This protein binds this small molecule.
Small molecule (SMILES): CC(C)[C@H](NC(=O)[C@H](CC1=CN=C2CC=CC=C12)NC(=O)[C@@H]1CCCN1C(=O)CNC(=O)[C@H](CC1=CN=C2C=CC=CC12)NC(=O)[C@@H](N)CCC(=O)O)C(N)=O

Binding-site contacts:
Ligand atom C contacts residue ALA54 of chain 1.A at 3.6 Å (hydrophobic).
Ligand atom O contacts residue LEU64 of chain 1.A at 3.4 Å.
Ligand atom CH2 contacts residue LYS97 of chain 1.A at 3.7 Å.
Ligand atom CZ3 contacts residue VAL56 of chain 1.A at 3.7 Å (hydrophobic).
Ligand atom O contacts residue ALA54 of chain 1.A at 3.8 Å.
Ligand atom CZ3 contacts residue LEU98 of chain 1.A at 3.8 Å (hydrophobic).
Ligand atom C contacts residue LYS58 of chain 1.A at 3.7 Å.
Ligand atom N contacts residue LYS58 of chain 1.A at 3.7 Å.
Ligand atom CB contacts residue ALA54 of chain 1.A at 3.9 Å (hydrophobic).
Ligand atom CG2 contacts residue LEU62 of chain 1.A at 3.9 Å (hydrophobic).
Ligand atom CE3 contacts residue PRO57 of chain 1.A at 3.9 Å (hydrophobic).
Ligand atom O contacts residue ALA54 of chain 1.A at 2.9 Å (h-bond).
Ligand atom O contacts residue GLN53 of chain 1.A at 3.1 Å.
Ligand atom CZ2 contacts residue ARG95 of chain 1.A at 3.7 Å.
Ligand atom CA contacts residue ALA54 of chain 1.A at 3.5 Å (hydrophobic).
Ligand atom CA contacts residue VAL56 of chain 1.A at 3.5 Å (hydrophobic).
Ligand atom CZ3 contacts residue ALA55 of chain 1.A at 3.2 Å (hydrophobic).
Ligand atom CZ3 contacts residue GLN53 of chain 1.A at 3.8 Å.
Ligand atom N contacts residue VAL56 of chain 1.A at 2.7 Å (h-bond).
Ligand atom C contacts residue VAL56 of chain 1.A at 3.7 Å (hydrophobic).
Ligand atom CH2 contacts residue LEU96 of chain 1.A at 3.9 Å (hydrophobic).
Ligand atom CZ3 contacts residue LYS97 of chain 1.A at 3.8 Å.
Ligand atom C contacts residue LEU64 of chain 1.A at 3.9 Å (hydrophobic).
Ligand atom CE3 contacts residue GLN53 of chain 1.A at 3.9 Å.
Ligand atom CH2 contacts residue ARG99 of chain 1.A at 3.7 Å.
Ligand atom CA contacts residue ALA54 of chain 1.A at 3.7 Å (hydrophobic).
Ligand atom CZ3 contacts residue ALA54 of chain 1.A at 3.9 Å (hydrophobic).
Ligand atom CB contacts residue LEU62 of chain 1.A at 3.8 Å (hydrophobic).
Ligand atom CZ3 contacts residue ARG99 of chain 1.A at 3.7 Å.
Ligand atom CE3 contacts residue VAL56 of chain 1.A at 3.5 Å (hydrophobic).
Ligand atom CG1 contacts residue LEU64 of chain 1.A at 3.8 Å (hydrophobic).
Ligand atom CE3 contacts residue ALA54 of chain 1.A at 3.6 Å (hydrophobic).
Ligand atom O contacts residue LYS58 of chain 1.A at 2.6 Å (salt-bridge).
Ligand atom O contacts residue PRO57 of chain 1.A at 3.3 Å.
Ligand atom CE3 contacts residue ALA55 of chain 1.A at 3.8 Å (hydrophobic).
Ligand atom CA contacts residue VAL56 of chain 1.A at 3.8 Å (hydrophobic).
Ligand atom N contacts residue ALA54 of chain 1.A at 2.8 Å (h-bond).
Ligand atom CH2 contacts residue ARG95 of chain 1.A at 3.7 Å.
Ligand atom CZ2 contacts residue LYS97 of chain 1.A at 3.7 Å.
Ligand atom O contacts residue ALA55 of chain 1.A at 3.8 Å.

Sequence of chain 1.A:
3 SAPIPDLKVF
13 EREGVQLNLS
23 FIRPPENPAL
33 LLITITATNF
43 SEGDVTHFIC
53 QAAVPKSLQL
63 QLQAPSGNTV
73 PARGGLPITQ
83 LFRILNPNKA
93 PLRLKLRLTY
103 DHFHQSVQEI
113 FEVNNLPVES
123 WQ